Sequence of chain 1.IA:
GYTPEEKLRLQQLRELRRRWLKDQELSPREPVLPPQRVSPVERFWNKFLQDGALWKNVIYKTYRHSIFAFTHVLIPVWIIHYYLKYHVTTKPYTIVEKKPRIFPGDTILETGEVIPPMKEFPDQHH

Binding-site contacts:
Ligand atom C23 contacts residue VAL43 of chain 1.IA at 3.8 Å (hydrophobic).
Ligand atom C23 contacts residue TYR65 of chain 1.IA at 3.4 Å (hydrophobic).
Ligand atom O7 contacts residue LYS28 of chain 1.L at 4.1 Å.
Ligand atom C19 contacts residue ARG66 of chain 1.IA at 2.9 Å.
Ligand atom O12 contacts residue TYR27 of chain 1.L at 3.2 Å.
Ligand atom O7 contacts residue TYR35 of chain 1.L at 3.0 Å.
Ligand atom C4 contacts residue ARG66 of chain 1.IA at 3.9 Å.
Ligand atom C2 contacts residue THR38 of chain 1.L at 3.7 Å.
Ligand atom C6 contacts residue ASN31 of chain 1.L at 4.0 Å.
Ligand atom O26 contacts residue GLU44 of chain 1.IA at 2.7 Å (salt-bridge).
Ligand atom O3 contacts residue LEU34 of chain 1.L at 3.8 Å.
Ligand atom C18 contacts residue TYR65 of chain 1.IA at 3.7 Å (hydrophobic).
Ligand atom C3 contacts residue TYR35 of chain 1.L at 4.0 Å (hydrophobic).
Ligand atom C15 contacts residue LYS28 of chain 1.L at 3.4 Å.
Ligand atom C24 contacts residue VAL43 of chain 1.IA at 3.1 Å (hydrophobic).
Ligand atom C5 contacts residue ARG66 of chain 1.IA at 3.6 Å.
Ligand atom O25 contacts residue GLU44 of chain 1.IA at 2.5 Å (salt-bridge).
Ligand atom C9 contacts residue TYR35 of chain 1.L at 4.0 Å (hydrophobic).
Ligand atom C8 contacts residue ARG66 of chain 1.IA at 4.0 Å.
Ligand atom C6 contacts residue TYR35 of chain 1.L at 3.9 Å (hydrophobic).
Ligand atom C14 contacts residue TYR27 of chain 1.L at 3.9 Å (hydrophobic).
Ligand atom C3 contacts residue THR38 of chain 1.L at 3.2 Å.
Ligand atom C1 contacts residue TYR35 of chain 1.L at 3.8 Å (hydrophobic).
Ligand atom C17 contacts residue TYR27 of chain 1.L at 3.9 Å (hydrophobic).
Ligand atom C7 contacts residue ARG66 of chain 1.IA at 3.3 Å.
Ligand atom O25 contacts residue VAL43 of chain 1.IA at 3.6 Å.
Ligand atom O7 contacts residue ASN31 of chain 1.L at 4.0 Å.
Ligand atom C24 contacts residue GLU44 of chain 1.IA at 3.5 Å.
Ligand atom C7 contacts residue ASN31 of chain 1.L at 4.0 Å.
Ligand atom O7 contacts residue TYR27 of chain 1.L at 3.9 Å.
Ligand atom C19 contacts residue PHE70 of chain 1.IA at 3.8 Å (hydrophobic).
Ligand atom O3 contacts residue TYR35 of chain 1.L at 2.9 Å (h-bond).
Ligand atom C2 contacts residue TYR35 of chain 1.L at 4.2 Å (hydrophobic).
Ligand atom O3 contacts residue THR38 of chain 1.L at 3.0 Å (h-bond).
Ligand atom O26 contacts residue VAL43 of chain 1.IA at 2.8 Å.
Ligand atom C7 contacts residue TYR35 of chain 1.L at 3.9 Å (hydrophobic).
Ligand atom C15 contacts residue ARG66 of chain 1.IA at 3.7 Å.
Ligand atom C6 contacts residue ARG66 of chain 1.IA at 3.4 Å.
Ligand atom C16 contacts residue TYR65 of chain 1.IA at 4.2 Å (hydrophobic).
Ligand atom C20 contacts residue TYR65 of chain 1.IA at 3.7 Å (hydrophobic).

Sequence of chain 1.L:
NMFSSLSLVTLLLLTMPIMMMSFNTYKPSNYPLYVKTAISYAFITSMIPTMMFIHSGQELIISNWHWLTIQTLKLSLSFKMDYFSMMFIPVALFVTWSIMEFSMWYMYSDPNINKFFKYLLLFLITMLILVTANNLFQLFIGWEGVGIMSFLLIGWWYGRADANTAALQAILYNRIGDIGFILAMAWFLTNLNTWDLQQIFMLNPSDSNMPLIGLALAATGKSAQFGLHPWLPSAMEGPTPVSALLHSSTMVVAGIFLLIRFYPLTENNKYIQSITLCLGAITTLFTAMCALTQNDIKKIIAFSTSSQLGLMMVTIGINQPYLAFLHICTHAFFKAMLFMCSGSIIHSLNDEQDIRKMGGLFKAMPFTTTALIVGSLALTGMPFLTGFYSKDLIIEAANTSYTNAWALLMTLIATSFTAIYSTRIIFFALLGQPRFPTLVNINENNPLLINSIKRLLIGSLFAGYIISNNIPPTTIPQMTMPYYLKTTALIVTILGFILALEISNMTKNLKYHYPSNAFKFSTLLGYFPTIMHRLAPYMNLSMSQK

This small molecule binds to this protein.
Small molecule (SMILES): C[C@H](CCC(=O)O)[C@H]1CC[C@H]2[C@@H]3[C@H](O)C[C@@H]4C[C@H](O)CC[C@]4(C)[C@H]3C[C@H](O)[C@]12C